The small molecule below binds the protein below.
Small molecule (SMILES): N[C@@H](CCC(=O)O)C(=O)O

Sequence of chain 1.C:
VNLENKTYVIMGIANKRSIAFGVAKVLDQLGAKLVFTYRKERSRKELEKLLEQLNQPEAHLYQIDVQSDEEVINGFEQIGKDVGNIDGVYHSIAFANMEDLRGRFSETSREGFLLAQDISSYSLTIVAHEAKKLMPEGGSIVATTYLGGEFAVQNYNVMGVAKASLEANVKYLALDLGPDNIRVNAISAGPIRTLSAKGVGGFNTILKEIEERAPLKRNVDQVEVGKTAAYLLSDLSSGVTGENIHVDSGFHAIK

Binding-site contacts:
Ligand atom CA contacts residue GLY228 of chain 1.C at 4.0 Å.
Ligand atom OE2 contacts residue ASN231 of chain 1.C at 3.4 Å (h-bond).
Ligand atom OXT contacts residue ARG129 of chain 1.C at 4.3 Å.
Ligand atom CG contacts residue PHE230 of chain 1.C at 4.3 Å (hydrophobic).
Ligand atom CD contacts residue ASN231 of chain 1.C at 4.2 Å.
Ligand atom CD contacts residue GLY229 of chain 1.C at 3.9 Å.
Ligand atom CB contacts residue ARG129 of chain 1.C at 4.0 Å.
Ligand atom OE2 contacts residue GLY229 of chain 1.C at 3.8 Å.
Ligand atom CA contacts residue ARG129 of chain 1.C at 2.8 Å.
Ligand atom OE2 contacts residue PHE230 of chain 1.C at 3.5 Å (h-bond).
Ligand atom CB contacts residue GLY229 of chain 1.C at 3.2 Å.
Ligand atom O contacts residue ARG129 of chain 1.C at 2.7 Å (salt-bridge).
Ligand atom CA contacts residue GLY229 of chain 1.C at 4.2 Å.
Ligand atom CG contacts residue GLY228 of chain 1.C at 4.1 Å.
Ligand atom CB contacts residue GLY228 of chain 1.C at 3.9 Å.
Ligand atom CG contacts residue GLY229 of chain 1.C at 3.4 Å.
Ligand atom C contacts residue ARG129 of chain 1.C at 3.1 Å.
Ligand atom OE1 contacts residue ASN231 of chain 1.C at 4.3 Å.
Ligand atom N contacts residue ARG129 of chain 1.C at 3.5 Å (salt-bridge).
Ligand atom CD contacts residue PHE230 of chain 1.C at 4.2 Å (hydrophobic).